The protein below binds the small molecule below.
Small molecule (SMILES): OC[C@H]1O[C@H](O[C@H]2[C@H](O)[C@@H](O)[C@@H](O)O[C@@H]2CO)[C@H](O)[C@@H](O)[C@@H]1O

Binding-site contacts:
Ligand atom O6 contacts residue PRO155 of chain 2.A at 3.3 Å.
Ligand atom O3 contacts residue TRP341 of chain 2.A at 3.9 Å.
Ligand atom C2 contacts residue TRP231 of chain 2.A at 3.9 Å (hydrophobic).
Ligand atom O4 contacts residue ARG345 of chain 2.A at 3.9 Å.
Ligand atom C6 contacts residue TRP341 of chain 2.A at 3.5 Å (hydrophobic).
Ligand atom O1 contacts residue ASP15 of chain 2.A at 2.7 Å (salt-bridge).
Ligand atom C1 contacts residue ASP15 of chain 2.A at 3.4 Å.
Ligand atom O3 contacts residue TYR156 of chain 2.A at 4.0 Å.
Ligand atom C1 contacts residue LYS16 of chain 2.A at 3.7 Å.
Ligand atom C2 contacts residue LYS16 of chain 2.A at 3.8 Å.
Ligand atom O3 contacts residue ASP66 of chain 2.A at 2.7 Å (salt-bridge).
Ligand atom O6 contacts residue TYR156 of chain 2.A at 3.0 Å (h-bond).
Ligand atom C6 contacts residue PRO155 of chain 2.A at 3.6 Å (hydrophobic).
Ligand atom C2 contacts residue ASP66 of chain 2.A at 3.4 Å.
Ligand atom O5 contacts residue ASP15 of chain 2.A at 3.9 Å.
Ligand atom O2 contacts residue ALA64 of chain 2.A at 3.5 Å.
Ligand atom C4 contacts residue TYR156 of chain 2.A at 3.9 Å (hydrophobic).
Ligand atom O6 contacts residue PHE157 of chain 2.A at 3.9 Å.
Ligand atom O3 contacts residue ALA64 of chain 2.A at 3.4 Å.
Ligand atom C2 contacts residue GLU112 of chain 2.A at 3.5 Å.
Ligand atom O1 contacts residue LYS16 of chain 2.A at 2.9 Å (salt-bridge).
Ligand atom O3 contacts residue ARG67 of chain 2.A at 3.5 Å.
Ligand atom C1 contacts residue TRP231 of chain 2.A at 3.8 Å (hydrophobic).
Ligand atom O2 contacts residue GLU112 of chain 2.A at 2.7 Å (salt-bridge).
Ligand atom C6 contacts residue GLU154 of chain 2.A at 3.5 Å.
Ligand atom C3 contacts residue TRP63 of chain 2.A at 3.6 Å (hydrophobic).
Ligand atom C1 contacts residue TYR156 of chain 2.A at 3.6 Å (hydrophobic).
Ligand atom O4 contacts residue TRP341 of chain 2.A at 4.0 Å.
Ligand atom O6 contacts residue GLU154 of chain 2.A at 2.8 Å (salt-bridge).
Ligand atom C6 contacts residue TYR156 of chain 2.A at 3.7 Å (hydrophobic).
Ligand atom O2 contacts residue LYS16 of chain 2.A at 2.7 Å (salt-bridge).
Ligand atom O3 contacts residue TRP63 of chain 2.A at 3.2 Å (h-bond).
Ligand atom O5 contacts residue TYR156 of chain 2.A at 3.2 Å.
Ligand atom O2 contacts residue TRP63 of chain 2.A at 3.2 Å (h-bond).
Ligand atom O1 contacts residue ASN13 of chain 2.A at 3.6 Å.
Ligand atom O3 contacts residue GLU112 of chain 2.A at 3.7 Å.
Ligand atom C6 contacts residue PHE157 of chain 2.A at 4.0 Å (hydrophobic).
Ligand atom O2 contacts residue ASP66 of chain 2.A at 2.6 Å (salt-bridge).
Ligand atom C4 contacts residue TRP341 of chain 2.A at 3.6 Å (hydrophobic).
Ligand atom C3 contacts residue ASP66 of chain 2.A at 3.6 Å.

Sequence of chain 2.A:
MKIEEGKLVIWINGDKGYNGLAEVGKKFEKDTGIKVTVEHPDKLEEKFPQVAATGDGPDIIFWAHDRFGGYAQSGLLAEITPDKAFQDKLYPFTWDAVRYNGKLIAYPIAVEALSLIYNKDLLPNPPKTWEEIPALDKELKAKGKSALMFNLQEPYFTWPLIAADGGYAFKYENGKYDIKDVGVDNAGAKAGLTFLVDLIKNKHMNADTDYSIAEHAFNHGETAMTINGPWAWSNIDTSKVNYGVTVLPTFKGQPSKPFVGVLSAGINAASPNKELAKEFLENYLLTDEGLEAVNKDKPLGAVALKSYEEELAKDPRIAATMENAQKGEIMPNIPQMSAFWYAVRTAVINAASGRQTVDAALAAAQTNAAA